Binding-site contacts:
Ligand atom O1G contacts residue LYS22 of chain 1.A at 2.7 Å (salt-bridge).
Ligand atom O4' contacts residue LYS150 of chain 1.A at 3.4 Å (salt-bridge).
Ligand atom O3G contacts residue THR46 of chain 1.A at 3.0 Å (h-bond).
Ligand atom O1G contacts residue ASP19 of chain 1.A at 3.4 Å (salt-bridge).
Ligand atom O1G contacts residue GLY96 of chain 1.A at 3.0 Å (h-bond).
Ligand atom C3B contacts residue MG1 of chain 1.C at 3.6 Å.
Ligand atom C5 contacts residue LEU186 of chain 1.A at 3.6 Å (hydrophobic).
Ligand atom O6 contacts residue SER184 of chain 1.A at 3.5 Å (h-bond).
Ligand atom O2B contacts residue MG1 of chain 1.C at 2.1 Å.
Ligand atom N7 contacts residue ASN149 of chain 1.A at 3.3 Å (h-bond).
Ligand atom O1G contacts residue VAL18 of chain 1.A at 3.5 Å.
Ligand atom O6 contacts residue ASN149 of chain 1.A at 3.1 Å (h-bond).
Ligand atom O5' contacts residue THR24 of chain 1.A at 3.7 Å.
Ligand atom C8 contacts residue THR24 of chain 1.A at 3.4 Å.
Ligand atom N1 contacts residue LYS150 of chain 1.A at 3.4 Å.
Ligand atom PG contacts residue MG1 of chain 1.C at 3.3 Å.
Ligand atom O1B contacts residue LYS22 of chain 1.A at 2.8 Å (salt-bridge).
Ligand atom O1B contacts residue ASP19 of chain 1.A at 3.5 Å (salt-bridge).
Ligand atom O3G contacts residue MG1 of chain 1.C at 2.0 Å.
Ligand atom C3B contacts residue ASP19 of chain 1.A at 3.4 Å.
Ligand atom O1B contacts residue HIS20 of chain 1.A at 3.5 Å (h-bond).
Ligand atom C6 contacts residue LEU186 of chain 1.A at 3.5 Å (hydrophobic).
Ligand atom N2 contacts residue FMT1 of chain 1.E at 3.5 Å.
Ligand atom O6 contacts residue ALA185 of chain 1.A at 2.9 Å (h-bond).
Ligand atom C4 contacts residue LYS150 of chain 1.A at 3.5 Å.
Ligand atom O6 contacts residue LYS150 of chain 1.A at 3.5 Å (salt-bridge).
Ligand atom O2B contacts residue THR23 of chain 1.A at 2.9 Å (h-bond).
Ligand atom O1A contacts residue THR24 of chain 1.A at 2.6 Å (h-bond).
Ligand atom O1A contacts residue GLY21 of chain 1.A at 3.5 Å.
Ligand atom O2G contacts residue MET45 of chain 1.A at 3.5 Å.
Ligand atom C6 contacts residue LYS150 of chain 1.A at 3.3 Å.
Ligand atom O3A contacts residue GLY21 of chain 1.A at 3.2 Å (h-bond).
Ligand atom PB contacts residue MG1 of chain 1.C at 3.3 Å.
Ligand atom O2B contacts residue LYS22 of chain 1.A at 3.6 Å (salt-bridge).
Ligand atom O1B contacts residue GLY21 of chain 1.A at 3.1 Å (h-bond).
Ligand atom PA contacts residue THR24 of chain 1.A at 3.6 Å.
Ligand atom N7 contacts residue THR24 of chain 1.A at 3.6 Å.
Ligand atom O6 contacts residue LEU186 of chain 1.A at 3.1 Å (h-bond).
Ligand atom O1A contacts residue THR23 of chain 1.A at 3.5 Å (h-bond).
Ligand atom O2G contacts residue THR46 of chain 1.A at 3.4 Å (h-bond).

Sequence of chain 1.A:
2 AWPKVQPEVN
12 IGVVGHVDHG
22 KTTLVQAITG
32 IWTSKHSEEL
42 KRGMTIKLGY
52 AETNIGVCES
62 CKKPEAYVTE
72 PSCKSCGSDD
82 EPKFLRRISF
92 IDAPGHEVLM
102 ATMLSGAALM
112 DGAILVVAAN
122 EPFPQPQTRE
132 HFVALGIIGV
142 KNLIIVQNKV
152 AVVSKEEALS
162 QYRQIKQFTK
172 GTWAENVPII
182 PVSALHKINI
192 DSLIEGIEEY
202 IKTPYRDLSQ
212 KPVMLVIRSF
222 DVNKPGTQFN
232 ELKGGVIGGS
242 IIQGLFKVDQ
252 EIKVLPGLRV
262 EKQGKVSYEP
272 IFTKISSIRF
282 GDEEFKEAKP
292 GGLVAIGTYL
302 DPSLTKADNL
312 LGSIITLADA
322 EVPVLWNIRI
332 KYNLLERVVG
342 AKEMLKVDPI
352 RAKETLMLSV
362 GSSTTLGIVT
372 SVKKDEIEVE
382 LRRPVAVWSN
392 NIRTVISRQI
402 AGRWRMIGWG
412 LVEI

A protein and the small-molecule ligand that binds it are described below.
Small molecule (SMILES): Nc1nc2c(ncn2[C@@H]2O[C@H](CO[P](=O)(O)O[P](=O)(O)CP(=O)(O)O)[C@@H](O)[C@H]2O)c(=O)[nH]1